Binding-site contacts:
Ligand atom C4 contacts residue ASN269 of chain 52.F at 3.7 Å.
Ligand atom C3 contacts residue TRP97 of chain 52.F at 2.7 Å (hydrophobic).
Ligand atom O7 contacts residue ASN269 of chain 52.F at 3.4 Å (h-bond).
Ligand atom N2 contacts residue ASN269 of chain 52.F at 2.8 Å (h-bond).
Ligand atom C1 contacts residue TRP97 of chain 52.F at 4.2 Å (hydrophobic).
Ligand atom C1 contacts residue ASN269 of chain 52.F at 1.4 Å.
Ligand atom O3 contacts residue TRP97 of chain 52.F at 2.5 Å (h-bond).
Ligand atom O5 contacts residue ASN269 of chain 52.F at 2.4 Å (h-bond).
Ligand atom N2 contacts residue TRP97 of chain 52.F at 2.4 Å (h-bond).
Ligand atom O3 contacts residue PRO95 of chain 52.F at 4.4 Å.
Ligand atom O4 contacts residue TRP97 of chain 52.F at 3.8 Å.
Ligand atom C7 contacts residue ASN269 of chain 52.F at 3.5 Å.
Ligand atom C4 contacts residue TRP97 of chain 52.F at 4.2 Å (hydrophobic).
Ligand atom O3 contacts residue ASN269 of chain 52.F at 4.4 Å.
Ligand atom C2 contacts residue ASN269 of chain 52.F at 2.5 Å.
Ligand atom C7 contacts residue TRP97 of chain 52.F at 3.3 Å (hydrophobic).
Ligand atom C5 contacts residue ASN269 of chain 52.F at 3.0 Å.
Ligand atom C8 contacts residue TRP97 of chain 52.F at 4.0 Å (hydrophobic).
Ligand atom C2 contacts residue TRP97 of chain 52.F at 3.1 Å (hydrophobic).
Ligand atom C6 contacts residue ASN269 of chain 52.F at 4.3 Å.
Ligand atom C3 contacts residue ASN269 of chain 52.F at 3.1 Å.
Ligand atom C8 contacts residue PRO99 of chain 52.F at 3.9 Å (hydrophobic).
Ligand atom O7 contacts residue TRP97 of chain 52.F at 3.8 Å.

Sequence of chain 52.F:
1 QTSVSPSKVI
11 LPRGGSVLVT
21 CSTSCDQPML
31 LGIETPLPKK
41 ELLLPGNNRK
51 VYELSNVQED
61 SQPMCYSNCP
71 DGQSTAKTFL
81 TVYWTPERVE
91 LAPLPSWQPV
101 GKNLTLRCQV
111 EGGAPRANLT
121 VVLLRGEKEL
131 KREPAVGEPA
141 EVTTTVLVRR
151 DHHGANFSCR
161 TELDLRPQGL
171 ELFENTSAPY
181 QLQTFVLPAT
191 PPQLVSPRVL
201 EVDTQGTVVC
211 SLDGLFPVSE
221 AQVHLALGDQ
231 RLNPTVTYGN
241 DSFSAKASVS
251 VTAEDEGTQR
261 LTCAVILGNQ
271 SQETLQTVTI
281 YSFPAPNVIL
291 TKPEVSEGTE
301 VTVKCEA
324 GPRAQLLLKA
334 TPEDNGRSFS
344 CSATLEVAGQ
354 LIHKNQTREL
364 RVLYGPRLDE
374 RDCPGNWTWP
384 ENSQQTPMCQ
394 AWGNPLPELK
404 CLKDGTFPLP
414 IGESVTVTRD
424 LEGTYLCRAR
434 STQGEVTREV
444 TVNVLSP

This protein binds this small molecule.
Small molecule (SMILES): CC(=O)N[C@@H]1[C@@H](O)[C@H](O)[C@@H](CO)O[C@H]1O